The small molecule below binds the protein below.
Small molecule (SMILES): CC(=O)N[C@@H]1[C@@H](O)[C@H](O)[C@@H](CO)O[C@H]1O

Sequence of chain 1.C:
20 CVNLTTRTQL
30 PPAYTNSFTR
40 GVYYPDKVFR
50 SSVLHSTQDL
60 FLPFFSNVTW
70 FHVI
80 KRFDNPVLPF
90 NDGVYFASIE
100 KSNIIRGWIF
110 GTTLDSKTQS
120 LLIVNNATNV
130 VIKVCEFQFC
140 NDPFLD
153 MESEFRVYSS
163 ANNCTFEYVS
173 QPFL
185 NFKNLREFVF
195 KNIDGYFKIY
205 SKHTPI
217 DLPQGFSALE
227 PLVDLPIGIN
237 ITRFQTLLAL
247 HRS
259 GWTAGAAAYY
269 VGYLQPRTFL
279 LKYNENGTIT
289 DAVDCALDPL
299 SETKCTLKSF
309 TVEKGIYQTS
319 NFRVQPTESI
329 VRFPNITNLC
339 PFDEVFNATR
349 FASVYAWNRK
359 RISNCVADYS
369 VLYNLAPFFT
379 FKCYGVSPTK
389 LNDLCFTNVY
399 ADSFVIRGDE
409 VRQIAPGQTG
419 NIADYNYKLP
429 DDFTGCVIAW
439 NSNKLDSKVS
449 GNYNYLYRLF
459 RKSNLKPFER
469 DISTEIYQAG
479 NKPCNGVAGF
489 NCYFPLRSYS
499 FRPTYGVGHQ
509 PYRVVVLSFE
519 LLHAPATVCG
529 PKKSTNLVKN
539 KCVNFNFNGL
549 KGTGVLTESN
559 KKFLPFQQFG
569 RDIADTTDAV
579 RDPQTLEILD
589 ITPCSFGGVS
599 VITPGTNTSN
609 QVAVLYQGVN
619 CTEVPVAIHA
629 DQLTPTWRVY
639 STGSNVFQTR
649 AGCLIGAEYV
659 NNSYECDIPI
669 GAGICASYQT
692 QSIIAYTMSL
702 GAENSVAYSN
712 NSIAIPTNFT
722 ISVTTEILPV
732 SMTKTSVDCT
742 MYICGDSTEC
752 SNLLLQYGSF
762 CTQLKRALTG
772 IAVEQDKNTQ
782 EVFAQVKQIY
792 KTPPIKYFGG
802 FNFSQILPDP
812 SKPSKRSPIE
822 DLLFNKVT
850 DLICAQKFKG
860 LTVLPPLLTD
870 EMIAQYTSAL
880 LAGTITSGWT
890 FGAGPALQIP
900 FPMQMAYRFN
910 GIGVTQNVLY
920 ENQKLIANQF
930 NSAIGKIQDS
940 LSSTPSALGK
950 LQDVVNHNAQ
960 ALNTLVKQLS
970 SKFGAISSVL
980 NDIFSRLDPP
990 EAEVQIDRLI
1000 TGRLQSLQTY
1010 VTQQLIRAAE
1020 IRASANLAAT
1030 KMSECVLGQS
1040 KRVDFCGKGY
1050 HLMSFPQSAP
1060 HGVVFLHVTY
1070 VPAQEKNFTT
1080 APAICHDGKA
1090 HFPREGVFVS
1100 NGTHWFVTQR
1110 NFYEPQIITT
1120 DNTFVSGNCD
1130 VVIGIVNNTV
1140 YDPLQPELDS

Binding-site contacts:
Ligand atom C1 contacts residue PHE157 of chain 1.C at 4.2 Å (hydrophobic).
Ligand atom C3 contacts residue ASN125 of chain 1.C at 3.8 Å.
Ligand atom O6 contacts residue THR127 of chain 1.C at 4.4 Å.
Ligand atom C7 contacts residue ASN125 of chain 1.C at 3.4 Å.
Ligand atom C1 contacts residue ASN125 of chain 1.C at 1.4 Å.
Ligand atom C8 contacts residue VAL130 of chain 1.C at 3.6 Å (hydrophobic).
Ligand atom C6 contacts residue THR127 of chain 1.C at 3.3 Å.
Ligand atom N2 contacts residue ASN125 of chain 1.C at 3.0 Å (h-bond).
Ligand atom C5 contacts residue THR127 of chain 1.C at 3.5 Å.
Ligand atom C5 contacts residue ASN125 of chain 1.C at 3.7 Å.
Ligand atom C1 contacts residue THR127 of chain 1.C at 3.7 Å.
Ligand atom O7 contacts residue ASN125 of chain 1.C at 2.9 Å (h-bond).
Ligand atom C4 contacts residue THR127 of chain 1.C at 4.0 Å.
Ligand atom O7 contacts residue VAL130 of chain 1.C at 3.7 Å.
Ligand atom O5 contacts residue THR127 of chain 1.C at 2.7 Å (h-bond).
Ligand atom O3 contacts residue ASN128 of chain 1.C at 4.5 Å.
Ligand atom C8 contacts residue VAL123 of chain 1.C at 4.1 Å (hydrophobic).
Ligand atom C2 contacts residue ASN125 of chain 1.C at 2.5 Å.
Ligand atom C7 contacts residue VAL130 of chain 1.C at 4.1 Å (hydrophobic).
Ligand atom C4 contacts residue ASN125 of chain 1.C at 4.3 Å.
Ligand atom O7 contacts residue ASN128 of chain 1.C at 3.7 Å.
Ligand atom O5 contacts residue ASN125 of chain 1.C at 2.4 Å (h-bond).
Ligand atom C2 contacts residue THR127 of chain 1.C at 4.2 Å.